Sequence of chain 1.A:
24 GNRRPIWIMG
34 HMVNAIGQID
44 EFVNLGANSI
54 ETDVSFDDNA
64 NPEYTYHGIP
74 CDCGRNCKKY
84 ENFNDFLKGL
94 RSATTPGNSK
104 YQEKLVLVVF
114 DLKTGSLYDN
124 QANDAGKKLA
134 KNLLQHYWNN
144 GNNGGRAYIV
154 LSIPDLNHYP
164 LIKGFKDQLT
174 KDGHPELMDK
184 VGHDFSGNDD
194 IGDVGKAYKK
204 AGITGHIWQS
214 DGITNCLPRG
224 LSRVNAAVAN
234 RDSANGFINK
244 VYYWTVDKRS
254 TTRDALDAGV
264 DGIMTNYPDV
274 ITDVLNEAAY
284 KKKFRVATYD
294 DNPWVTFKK

The small molecule below binds the protein below.
Small molecule (SMILES): CCCCCCCCCCCCC(=O)O

Binding-site contacts:
Ligand atom C25 contacts residue LYS203 of chain 1.A at 2.7 Å.
Ligand atom C31 contacts residue LYS203 of chain 1.A at 2.7 Å.
Ligand atom C26 contacts residue ASN160 of chain 1.A at 4.1 Å.
Ligand atom C27 contacts residue LYS203 of chain 1.A at 3.4 Å.
Ligand atom O22 contacts residue LYS203 of chain 1.A at 2.7 Å (salt-bridge).
Ligand atom C25 contacts residue TYR162 of chain 1.A at 4.1 Å (hydrophobic).
Ligand atom C24 contacts residue TYR162 of chain 1.A at 4.0 Å (hydrophobic).
Ligand atom C26 contacts residue LYS203 of chain 1.A at 3.5 Å.
Ligand atom C30 contacts residue LYS199 of chain 1.A at 4.2 Å.
Ligand atom C24 contacts residue LYS203 of chain 1.A at 3.4 Å.
Ligand atom O21 contacts residue LYS203 of chain 1.A at 4.5 Å.
Ligand atom C28 contacts residue LYS203 of chain 1.A at 2.4 Å.
Ligand atom C23 contacts residue TYR162 of chain 1.A at 3.7 Å (hydrophobic).
Ligand atom C27 contacts residue ALA200 of chain 1.A at 4.4 Å (hydrophobic).
Ligand atom O21 contacts residue TYR162 of chain 1.A at 4.4 Å.
Ligand atom C29 contacts residue LYS203 of chain 1.A at 3.2 Å.
Ligand atom C32 contacts residue LYS203 of chain 1.A at 3.9 Å.
Ligand atom C30 contacts residue LYS203 of chain 1.A at 3.3 Å.
Ligand atom C23 contacts residue LYS203 of chain 1.A at 3.3 Å.
Ligand atom C25 contacts residue ASN160 of chain 1.A at 4.1 Å.
Ligand atom C22 contacts residue LYS203 of chain 1.A at 3.2 Å.
Ligand atom C23 contacts residue ASN160 of chain 1.A at 4.3 Å.
Ligand atom C28 contacts residue LYS199 of chain 1.A at 4.1 Å.
Ligand atom C27 contacts residue ASP196 of chain 1.A at 4.0 Å.
Ligand atom C29 contacts residue LYS199 of chain 1.A at 4.3 Å.
Ligand atom C21 contacts residue LYS203 of chain 1.A at 3.3 Å.
Ligand atom C33 contacts residue LYS203 of chain 1.A at 4.0 Å.
Ligand atom C26 contacts residue LEU159 of chain 1.A at 4.2 Å (hydrophobic).
Ligand atom C24 contacts residue ASN160 of chain 1.A at 3.2 Å.